Binding-site contacts:
Ligand atom O2 contacts residue ARG94 of chain 1.B at 4.2 Å.
Ligand atom O5 contacts residue ARG94 of chain 1.B at 4.2 Å.
Ligand atom C5 contacts residue GLU429 of chain 1.B at 4.2 Å.
Ligand atom C1 contacts residue ARG94 of chain 1.B at 3.6 Å.
Ligand atom C3 contacts residue GLU95 of chain 1.B at 3.2 Å.
Ligand atom O4 contacts residue GLU415 of chain 1.B at 3.7 Å.
Ligand atom C6 contacts residue PHE432 of chain 1.B at 3.9 Å (hydrophobic).
Ligand atom C4 contacts residue LYS98 of chain 1.B at 3.3 Å.
Ligand atom O6 contacts residue TRP430 of chain 1.B at 2.6 Å (h-bond).
Ligand atom C5 contacts residue GLU415 of chain 1.B at 3.2 Å.
Ligand atom C2 contacts residue ARG94 of chain 1.B at 3.9 Å.
Ligand atom O6 contacts residue GLU429 of chain 1.B at 2.8 Å (salt-bridge).
Ligand atom O3 contacts residue ARG94 of chain 1.B at 4.0 Å.
Ligand atom O6 contacts residue TRP430 of chain 1.B at 2.8 Å (h-bond).
Ligand atom O2 contacts residue GLU95 of chain 1.B at 3.7 Å.
Ligand atom C6 contacts residue GLU415 of chain 1.B at 3.1 Å.
Ligand atom C2 contacts residue GLU95 of chain 1.B at 4.1 Å.
Ligand atom C4 contacts residue GLU415 of chain 1.B at 4.0 Å.
Ligand atom C6 contacts residue TRP430 of chain 1.B at 3.5 Å (hydrophobic).
Ligand atom C1 contacts residue TRP40 of chain 1.B at 3.6 Å (hydrophobic).
Ligand atom O3 contacts residue GLU95 of chain 1.B at 2.3 Å (salt-bridge).
Ligand atom O4 contacts residue LYS411 of chain 1.B at 2.6 Å (salt-bridge).
Ligand atom C3 contacts residue LYS98 of chain 1.B at 3.4 Å.
Ligand atom O6 contacts residue ARG94 of chain 1.B at 3.5 Å (salt-bridge).
Ligand atom O3 contacts residue GLU429 of chain 1.B at 3.7 Å.
Ligand atom C4 contacts residue LYS411 of chain 1.B at 3.7 Å.
Ligand atom O1 contacts residue TRP40 of chain 1.B at 3.9 Å.
Ligand atom C4 contacts residue GLU429 of chain 1.B at 3.4 Å.
Ligand atom C6 contacts residue LYS411 of chain 1.B at 4.1 Å.
Ligand atom C5 contacts residue LYS411 of chain 1.B at 4.0 Å.
Ligand atom C3 contacts residue GLU429 of chain 1.B at 4.1 Å.
Ligand atom O6 contacts residue PHE432 of chain 1.B at 3.7 Å.
Ligand atom O6 contacts residue GLU415 of chain 1.B at 3.1 Å (salt-bridge).
Ligand atom C6 contacts residue TRP430 of chain 1.B at 3.5 Å (hydrophobic).
Ligand atom O4 contacts residue LYS98 of chain 1.B at 2.8 Å (salt-bridge).
Ligand atom C6 contacts residue ARG94 of chain 1.B at 3.2 Å.
Ligand atom O1 contacts residue VAL37 of chain 1.B at 3.5 Å.
Ligand atom O3 contacts residue LYS98 of chain 1.B at 2.6 Å (salt-bridge).
Ligand atom C6 contacts residue GLU429 of chain 1.B at 4.0 Å.
Ligand atom O4 contacts residue GLU429 of chain 1.B at 3.2 Å (salt-bridge).

The small molecule below binds the protein below.
Small molecule (SMILES): OC[C@H]1O[C@@](CO)(O[C@H]2O[C@H](CO)[C@@H](O)[C@H](O)[C@H]2O)[C@@H](O)[C@@H]1O

Sequence of chain 1.B:
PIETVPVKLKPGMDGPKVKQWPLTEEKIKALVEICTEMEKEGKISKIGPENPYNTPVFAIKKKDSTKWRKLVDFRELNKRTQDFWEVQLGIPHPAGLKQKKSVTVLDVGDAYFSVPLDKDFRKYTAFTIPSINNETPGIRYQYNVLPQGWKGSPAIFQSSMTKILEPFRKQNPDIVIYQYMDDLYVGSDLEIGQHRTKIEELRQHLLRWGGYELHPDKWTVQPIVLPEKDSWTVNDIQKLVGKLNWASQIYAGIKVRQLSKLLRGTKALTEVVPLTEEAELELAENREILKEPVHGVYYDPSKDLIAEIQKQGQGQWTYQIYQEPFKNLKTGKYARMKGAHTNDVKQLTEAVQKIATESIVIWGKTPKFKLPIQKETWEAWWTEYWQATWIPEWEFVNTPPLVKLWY